The small molecule below binds the protein below.
Small molecule (SMILES): CSCC[C@H](NC(=O)[C@@H]1CCCN1C(=O)[C@H](CC(C)C)NC(=O)[C@H](CC(C)C)NC(=O)[C@H](CCCCN)NC(=O)[C@H](C)NC(=O)[C@H](CCCCN)NC(=O)[C@@H](N)CCCN=C(N)N)C(=O)N[C@@H](CCC(=O)O)C(=O)N[C@@H](CCC(=O)O)C(=O)N[C@@H](C)C(=O)N[C@@H](CC(C)C)C(=O)N[C@@H](CC(C)C)C(=O)N1CCC[C@H]1C=O

Binding-site contacts:
Ligand atom CA contacts residue VAL127 of chain 4.B at 3.6 Å (hydrophobic).
Ligand atom O contacts residue SER163 of chain 4.B at 3.6 Å (h-bond).
Ligand atom CA contacts residue TYR162 of chain 4.B at 3.5 Å (hydrophobic).
Ligand atom O contacts residue ILE130 of chain 4.B at 3.5 Å.
Ligand atom CD1 contacts residue TYR162 of chain 4.B at 2.8 Å (hydrophobic).
Ligand atom O contacts residue PHE126 of chain 4.B at 2.8 Å.
Ligand atom CG contacts residue TYR162 of chain 4.B at 3.1 Å (hydrophobic).
Ligand atom C contacts residue ILE130 of chain 4.B at 3.7 Å (hydrophobic).
Ligand atom N contacts residue GLN203 of chain 4.B at 2.9 Å (h-bond).
Ligand atom O contacts residue LEU103 of chain 4.B at 3.6 Å.
Ligand atom CA contacts residue VAL125 of chain 4.B at 3.1 Å (hydrophobic).
Ligand atom C contacts residue VAL127 of chain 4.B at 3.0 Å (hydrophobic).
Ligand atom CD2 contacts residue LEU161 of chain 4.B at 3.4 Å (hydrophobic).
Ligand atom CB contacts residue ILE104 of chain 4.B at 3.5 Å (hydrophobic).
Ligand atom CA contacts residue GLN203 of chain 4.B at 3.5 Å.
Ligand atom CD1 contacts residue GLN203 of chain 4.B at 3.4 Å.
Ligand atom O contacts residue LEU161 of chain 4.B at 3.3 Å (h-bond).
Ligand atom CD2 contacts residue PHE126 of chain 4.B at 3.3 Å (hydrophobic).
Ligand atom SD contacts residue ARG165 of chain 4.B at 2.3 Å (salt-bridge).
Ligand atom O contacts residue VAL127 of chain 4.B at 1.8 Å (h-bond).
Ligand atom CB contacts residue GLY105 of chain 4.B at 3.2 Å.
Ligand atom CA contacts residue LEU161 of chain 4.B at 3.2 Å (hydrophobic).
Ligand atom N contacts residue LEU161 of chain 4.B at 3.3 Å (h-bond).
Ligand atom CA contacts residue PHE126 of chain 4.B at 3.2 Å (hydrophobic).
Ligand atom CB contacts residue VAL125 of chain 4.B at 2.6 Å (hydrophobic).
Ligand atom O contacts residue TYR162 of chain 4.B at 3.4 Å.
Ligand atom C contacts residue TYR162 of chain 4.B at 3.5 Å (hydrophobic).
Ligand atom CA contacts residue ILE130 of chain 4.B at 3.3 Å (hydrophobic).
Ligand atom O contacts residue VAL127 of chain 4.B at 2.2 Å.
Ligand atom CB contacts residue ILE130 of chain 4.B at 3.4 Å (hydrophobic).
Ligand atom CG contacts residue PHE126 of chain 4.B at 3.7 Å (hydrophobic).
Ligand atom C contacts residue GLN203 of chain 4.B at 2.2 Å.
Ligand atom N contacts residue VAL125 of chain 4.B at 3.5 Å (h-bond).
Ligand atom N contacts residue GLY105 of chain 4.B at 3.1 Å (h-bond).
Ligand atom C contacts residue VAL127 of chain 4.B at 3.5 Å (hydrophobic).
Ligand atom CE contacts residue ARG165 of chain 4.B at 2.8 Å.
Ligand atom CD contacts residue GLN203 of chain 4.B at 2.8 Å.
Ligand atom CB contacts residue TYR162 of chain 4.B at 2.6 Å (hydrophobic).
Ligand atom N contacts residue GLN203 of chain 4.B at 3.7 Å.
Ligand atom O contacts residue GLN203 of chain 4.B at 1.3 Å (h-bond).

Sequence of chain 4.B:
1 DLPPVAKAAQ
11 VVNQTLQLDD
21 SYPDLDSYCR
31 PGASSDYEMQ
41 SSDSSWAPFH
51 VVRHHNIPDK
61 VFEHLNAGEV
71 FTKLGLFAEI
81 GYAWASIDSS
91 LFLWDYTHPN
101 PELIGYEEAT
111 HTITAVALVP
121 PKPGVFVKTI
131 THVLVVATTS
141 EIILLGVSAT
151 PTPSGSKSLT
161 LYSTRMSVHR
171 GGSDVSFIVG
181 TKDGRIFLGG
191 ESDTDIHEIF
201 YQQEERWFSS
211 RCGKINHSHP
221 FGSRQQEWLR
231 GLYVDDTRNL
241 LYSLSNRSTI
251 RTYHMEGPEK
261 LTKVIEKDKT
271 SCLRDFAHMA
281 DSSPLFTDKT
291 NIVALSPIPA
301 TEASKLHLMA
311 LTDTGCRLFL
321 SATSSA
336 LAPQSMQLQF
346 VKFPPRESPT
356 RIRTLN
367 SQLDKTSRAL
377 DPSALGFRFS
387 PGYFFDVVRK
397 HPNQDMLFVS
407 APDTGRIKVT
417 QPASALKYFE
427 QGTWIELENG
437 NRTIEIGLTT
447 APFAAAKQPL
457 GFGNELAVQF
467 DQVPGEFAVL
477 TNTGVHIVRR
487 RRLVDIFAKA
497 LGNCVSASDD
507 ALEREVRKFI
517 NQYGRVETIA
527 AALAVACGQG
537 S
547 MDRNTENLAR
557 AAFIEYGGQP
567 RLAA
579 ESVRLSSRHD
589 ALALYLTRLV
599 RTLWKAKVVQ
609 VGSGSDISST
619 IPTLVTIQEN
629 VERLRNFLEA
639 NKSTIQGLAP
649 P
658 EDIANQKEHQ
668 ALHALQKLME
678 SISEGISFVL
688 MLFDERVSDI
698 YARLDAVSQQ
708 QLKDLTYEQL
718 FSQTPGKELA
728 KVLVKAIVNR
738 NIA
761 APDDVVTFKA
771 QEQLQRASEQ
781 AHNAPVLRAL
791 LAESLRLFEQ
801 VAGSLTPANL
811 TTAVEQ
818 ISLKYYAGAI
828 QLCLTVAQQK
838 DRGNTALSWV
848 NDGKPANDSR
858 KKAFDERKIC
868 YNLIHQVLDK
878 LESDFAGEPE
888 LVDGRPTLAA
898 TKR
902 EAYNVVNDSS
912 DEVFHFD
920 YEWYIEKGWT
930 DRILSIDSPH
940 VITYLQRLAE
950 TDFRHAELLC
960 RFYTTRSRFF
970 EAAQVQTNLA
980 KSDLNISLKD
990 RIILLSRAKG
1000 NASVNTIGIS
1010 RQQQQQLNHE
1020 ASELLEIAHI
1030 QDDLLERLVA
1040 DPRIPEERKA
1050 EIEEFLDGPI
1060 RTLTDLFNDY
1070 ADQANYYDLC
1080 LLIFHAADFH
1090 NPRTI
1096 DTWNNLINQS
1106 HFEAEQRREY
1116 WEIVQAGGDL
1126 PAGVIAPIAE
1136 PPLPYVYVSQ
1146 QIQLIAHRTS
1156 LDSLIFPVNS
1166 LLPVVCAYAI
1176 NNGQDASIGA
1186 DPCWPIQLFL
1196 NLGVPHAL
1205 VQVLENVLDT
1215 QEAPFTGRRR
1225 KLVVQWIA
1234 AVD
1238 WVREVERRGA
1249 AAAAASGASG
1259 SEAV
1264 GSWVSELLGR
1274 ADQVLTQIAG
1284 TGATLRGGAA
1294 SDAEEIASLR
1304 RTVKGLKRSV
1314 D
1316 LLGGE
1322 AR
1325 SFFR